Sequence of chain 1.A:
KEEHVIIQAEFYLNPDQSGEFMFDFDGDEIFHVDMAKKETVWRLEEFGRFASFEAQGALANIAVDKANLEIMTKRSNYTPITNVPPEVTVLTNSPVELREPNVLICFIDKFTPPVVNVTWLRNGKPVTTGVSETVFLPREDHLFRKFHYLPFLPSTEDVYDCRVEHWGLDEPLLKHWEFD

Binding-site contacts:
Ligand atom C2 contacts residue GLU165 of chain 1.A at 4.4 Å.
Ligand atom C8 contacts residue TRP167 of chain 1.A at 3.0 Å (hydrophobic).
Ligand atom O7 contacts residue HIS166 of chain 1.A at 3.6 Å (h-bond).
Ligand atom O3 contacts residue TRP167 of chain 1.A at 3.9 Å.
Ligand atom N2 contacts residue TRP167 of chain 1.A at 3.8 Å.
Ligand atom C8 contacts residue HIS166 of chain 1.A at 3.2 Å.
Ligand atom O5 contacts residue ASN117 of chain 1.A at 2.1 Å (h-bond).
Ligand atom C4 contacts residue ASN117 of chain 1.A at 4.2 Å.
Ligand atom C2 contacts residue ASN117 of chain 1.A at 2.5 Å.
Ligand atom C7 contacts residue HIS166 of chain 1.A at 4.0 Å.
Ligand atom C7 contacts residue TRP167 of chain 1.A at 3.7 Å (hydrophobic).
Ligand atom C7 contacts residue GLU165 of chain 1.A at 3.6 Å.
Ligand atom N2 contacts residue ASN117 of chain 1.A at 3.2 Å (h-bond).
Ligand atom O7 contacts residue GLU165 of chain 1.A at 3.3 Å.
Ligand atom C1 contacts residue ASN117 of chain 1.A at 1.4 Å.
Ligand atom N2 contacts residue GLU165 of chain 1.A at 4.4 Å.
Ligand atom C3 contacts residue TRP167 of chain 1.A at 4.5 Å (hydrophobic).
Ligand atom C8 contacts residue GLU165 of chain 1.A at 3.5 Å.
Ligand atom O7 contacts residue TRP167 of chain 1.A at 4.2 Å.
Ligand atom C7 contacts residue ASN117 of chain 1.A at 4.0 Å.
Ligand atom C5 contacts residue ASN117 of chain 1.A at 3.4 Å.
Ligand atom C6 contacts residue ASN117 of chain 1.A at 4.2 Å.
Ligand atom C8 contacts residue VAL115 of chain 1.A at 4.5 Å (hydrophobic).
Ligand atom O6 contacts residue ASN117 of chain 1.A at 4.4 Å.
Ligand atom O7 contacts residue ASN117 of chain 1.A at 4.1 Å.
Ligand atom C3 contacts residue ASN117 of chain 1.A at 3.8 Å.

The small molecule below binds the protein below.
Small molecule (SMILES): CC(=O)N[C@@H]1[C@@H](O)[C@H](O)[C@@H](CO)O[C@H]1O